The protein below binds the small molecule below.
Small molecule (SMILES): CC(C)(C)NC(=O)[C@@H](c1cccnc1)N(C(=O)c1cnc[nH]1)c1ccc(C(C)(C)C)cc1

Binding-site contacts:
Ligand atom O1 contacts residue ASN142 of chain 1.A at 3.3 Å.
Ligand atom C8 contacts residue HIS41 of chain 1.A at 3.6 Å.
Ligand atom O contacts residue GLU166 of chain 1.A at 2.9 Å (salt-bridge).
Ligand atom C17 contacts residue MET49 of chain 1.A at 3.7 Å (hydrophobic).
Ligand atom O contacts residue MET165 of chain 1.A at 3.5 Å.
Ligand atom C22 contacts residue SER144 of chain 1.A at 3.8 Å.
Ligand atom C23 contacts residue PHE140 of chain 1.A at 3.5 Å (hydrophobic).
Ligand atom C22 contacts residue LEU141 of chain 1.A at 3.2 Å (hydrophobic).
Ligand atom C19 contacts residue HIS41 of chain 1.A at 3.8 Å.
Ligand atom O1 contacts residue GLY143 of chain 1.A at 3.2 Å (h-bond).
Ligand atom C23 contacts residue ASN142 of chain 1.A at 3.8 Å.
Ligand atom N3 contacts residue CYS145 of chain 1.A at 3.8 Å.
Ligand atom C6 contacts residue CYS145 of chain 1.A at 3.8 Å (hydrophobic).
Ligand atom N3 contacts residue GLY143 of chain 1.A at 3.3 Å (h-bond).
Ligand atom C22 contacts residue HIS163 of chain 1.A at 3.7 Å.
Ligand atom C8 contacts residue CYS145 of chain 1.A at 3.6 Å (hydrophobic).
Ligand atom C7 contacts residue CYS145 of chain 1.A at 3.5 Å (hydrophobic).
Ligand atom C15 contacts residue MET165 of chain 1.A at 4.0 Å (hydrophobic).
Ligand atom C23 contacts residue LEU141 of chain 1.A at 3.3 Å (hydrophobic).
Ligand atom C22 contacts residue PHE140 of chain 1.A at 3.4 Å (hydrophobic).
Ligand atom C19 contacts residue ASP187 of chain 1.A at 3.8 Å.
Ligand atom N2 contacts residue HIS41 of chain 1.A at 3.7 Å.
Ligand atom C24 contacts residue LEU141 of chain 1.A at 4.0 Å (hydrophobic).
Ligand atom C18 contacts residue GLN189 of chain 1.A at 3.7 Å.
Ligand atom C23 contacts residue GLU166 of chain 1.A at 3.7 Å.
Ligand atom N4 contacts residue HIS163 of chain 1.A at 2.9 Å (h-bond).
Ligand atom C22 contacts residue GLU166 of chain 1.A at 3.8 Å.
Ligand atom C contacts residue GLU166 of chain 1.A at 3.4 Å.
Ligand atom C21 contacts residue GLU166 of chain 1.A at 3.8 Å.
Ligand atom N2 contacts residue CYS145 of chain 1.A at 4.0 Å.
Ligand atom C3 contacts residue GLN189 of chain 1.A at 3.5 Å.
Ligand atom C14 contacts residue HIS164 of chain 1.A at 3.9 Å.
Ligand atom C14 contacts residue HIS41 of chain 1.A at 4.0 Å.
Ligand atom C21 contacts residue HIS163 of chain 1.A at 3.8 Å.
Ligand atom C24 contacts residue ASN142 of chain 1.A at 3.2 Å.
Ligand atom C18 contacts residue ARG188 of chain 1.A at 3.9 Å.
Ligand atom C2 contacts residue GLN189 of chain 1.A at 3.6 Å.
Ligand atom C15 contacts residue HIS164 of chain 1.A at 3.4 Å.
Ligand atom N4 contacts residue SER144 of chain 1.A at 3.6 Å (h-bond).
Ligand atom N4 contacts residue LEU141 of chain 1.A at 3.8 Å.

Sequence of chain 1.A:
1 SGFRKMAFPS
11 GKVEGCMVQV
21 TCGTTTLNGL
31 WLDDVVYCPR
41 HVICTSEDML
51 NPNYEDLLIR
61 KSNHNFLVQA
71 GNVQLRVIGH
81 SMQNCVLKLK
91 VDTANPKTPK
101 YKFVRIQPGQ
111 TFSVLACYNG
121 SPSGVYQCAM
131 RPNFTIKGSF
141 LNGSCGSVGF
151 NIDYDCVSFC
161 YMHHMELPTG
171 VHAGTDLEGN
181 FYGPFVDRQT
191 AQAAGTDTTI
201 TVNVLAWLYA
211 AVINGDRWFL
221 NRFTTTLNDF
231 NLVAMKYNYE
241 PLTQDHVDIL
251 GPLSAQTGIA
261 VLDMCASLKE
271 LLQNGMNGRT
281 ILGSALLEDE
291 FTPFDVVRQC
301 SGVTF